Binding-site contacts:
Ligand atom C6 contacts residue HIS152 of chain 1.C at 3.6 Å.
Ligand atom O2 contacts residue VAL80 of chain 1.C at 4.5 Å.
Ligand atom O2 contacts residue THR81 of chain 1.C at 2.7 Å (h-bond).
Ligand atom C6 contacts residue PRO153 of chain 1.C at 4.1 Å (hydrophobic).
Ligand atom C4 contacts residue HIS152 of chain 1.C at 3.9 Å.
Ligand atom O2 contacts residue VAL151 of chain 1.C at 3.6 Å (h-bond).
Ligand atom C20 contacts residue HIS152 of chain 1.C at 4.1 Å.
Ligand atom C5 contacts residue VAL151 of chain 1.C at 4.0 Å (hydrophobic).
Ligand atom C5 contacts residue HIS152 of chain 1.C at 4.1 Å.
Ligand atom C contacts residue SER83 of chain 1.C at 4.4 Å.
Ligand atom O contacts residue HIS82 of chain 1.C at 2.5 Å (h-bond).
Ligand atom C1 contacts residue VAL151 of chain 1.C at 3.8 Å (hydrophobic).
Ligand atom C contacts residue HIS82 of chain 1.C at 3.5 Å.
Ligand atom O2 contacts residue HIS87 of chain 1.C at 3.2 Å (h-bond).
Ligand atom CA contacts residue HIS87 of chain 1.C at 4.2 Å.
Ligand atom O2 contacts residue HIS82 of chain 1.C at 3.7 Å.
Ligand atom O contacts residue THR81 of chain 1.C at 3.4 Å (h-bond).
Ligand atom C25 contacts residue HIS152 of chain 1.C at 4.2 Å.
Ligand atom O contacts residue SER83 of chain 1.C at 3.8 Å.
Ligand atom C3 contacts residue HIS152 of chain 1.C at 3.5 Å.
Ligand atom C contacts residue HIS87 of chain 1.C at 4.0 Å.
Ligand atom C5 contacts residue PRO153 of chain 1.C at 3.7 Å (hydrophobic).
Ligand atom C4 contacts residue PRO153 of chain 1.C at 4.2 Å (hydrophobic).
Ligand atom C1 contacts residue HIS152 of chain 1.C at 3.6 Å.
Ligand atom CA contacts residue PRO153 of chain 1.C at 3.5 Å (hydrophobic).
Ligand atom O contacts residue MET150 of chain 1.C at 4.3 Å.
Ligand atom C1 contacts residue MET150 of chain 1.C at 4.2 Å (hydrophobic).
Ligand atom C6 contacts residue VAL151 of chain 1.C at 3.2 Å (hydrophobic).
Ligand atom C2 contacts residue HIS152 of chain 1.C at 3.8 Å.
Ligand atom CA contacts residue VAL151 of chain 1.C at 4.1 Å (hydrophobic).
Ligand atom C contacts residue THR81 of chain 1.C at 3.3 Å.
Ligand atom O2 contacts residue LEU91 of chain 1.C at 4.3 Å.
Ligand atom C contacts residue VAL151 of chain 1.C at 4.3 Å (hydrophobic).

The small molecule below binds the protein below.
Small molecule (SMILES): O=C(O)Cc1ccc(-c2ccccc2)cc1

Sequence of chain 1.C:
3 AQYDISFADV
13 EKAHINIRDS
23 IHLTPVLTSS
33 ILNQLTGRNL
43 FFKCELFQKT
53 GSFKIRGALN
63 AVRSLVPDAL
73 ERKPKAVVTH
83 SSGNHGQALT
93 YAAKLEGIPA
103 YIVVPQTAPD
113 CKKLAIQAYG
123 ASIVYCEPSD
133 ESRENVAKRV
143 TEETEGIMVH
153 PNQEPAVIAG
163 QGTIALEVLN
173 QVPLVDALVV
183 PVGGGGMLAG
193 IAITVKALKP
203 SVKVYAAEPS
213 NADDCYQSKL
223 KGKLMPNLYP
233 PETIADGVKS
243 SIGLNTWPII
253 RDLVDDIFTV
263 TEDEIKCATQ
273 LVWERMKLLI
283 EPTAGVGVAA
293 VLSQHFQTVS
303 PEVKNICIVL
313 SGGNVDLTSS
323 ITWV